Sequence of chain 1.A:
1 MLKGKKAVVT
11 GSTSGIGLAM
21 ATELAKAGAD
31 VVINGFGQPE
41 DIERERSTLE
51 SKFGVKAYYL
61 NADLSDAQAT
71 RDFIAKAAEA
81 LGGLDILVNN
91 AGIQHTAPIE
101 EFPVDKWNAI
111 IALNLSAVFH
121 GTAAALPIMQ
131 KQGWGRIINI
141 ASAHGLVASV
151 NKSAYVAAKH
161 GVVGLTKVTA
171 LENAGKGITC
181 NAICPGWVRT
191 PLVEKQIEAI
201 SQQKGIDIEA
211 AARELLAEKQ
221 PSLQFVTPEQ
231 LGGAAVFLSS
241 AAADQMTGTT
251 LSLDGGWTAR

This protein binds this small molecule.
Small molecule (SMILES): CC(C(=O)O)C(=O)O

Binding-site contacts:
Ligand atom CA contacts residue HIS144 of chain 1.A at 4.3 Å.
Ligand atom C contacts residue SER142 of chain 1.A at 3.6 Å.
Ligand atom CB contacts residue HIS144 of chain 1.A at 4.1 Å.
Ligand atom C contacts residue HIS144 of chain 1.A at 4.0 Å.
Ligand atom CA contacts residue TRP187 of chain 1.A at 3.7 Å (hydrophobic).
Ligand atom C1 contacts residue GLN94 of chain 1.A at 3.7 Å.
Ligand atom O contacts residue TYR155 of chain 1.A at 3.1 Å (h-bond).
Ligand atom CB contacts residue TRP187 of chain 1.A at 3.4 Å (hydrophobic).
Ligand atom C1 contacts residue LYS152 of chain 1.A at 3.2 Å.
Ligand atom OXT contacts residue GLN196 of chain 1.A at 4.4 Å.
Ligand atom C contacts residue NAD1 of chain 1.B at 3.2 Å.
Ligand atom OXT contacts residue HIS144 of chain 1.A at 2.9 Å.
Ligand atom O1 contacts residue LEU192 of chain 1.A at 3.8 Å.
Ligand atom O2 contacts residue LEU192 of chain 1.A at 3.8 Å.
Ligand atom O1 contacts residue TRP187 of chain 1.A at 3.9 Å.
Ligand atom CB contacts residue TRP257 of chain 1.A at 3.7 Å (hydrophobic).
Ligand atom C1 contacts residue TRP187 of chain 1.A at 3.5 Å (hydrophobic).
Ligand atom O2 contacts residue NAD1 of chain 1.B at 3.1 Å.
Ligand atom C1 contacts residue HIS144 of chain 1.A at 4.0 Å.
Ligand atom OXT contacts residue GLN94 of chain 1.A at 3.9 Å.
Ligand atom O1 contacts residue LYS152 of chain 1.A at 3.3 Å (salt-bridge).
Ligand atom O contacts residue HIS144 of chain 1.A at 3.1 Å (h-bond).
Ligand atom O contacts residue SER142 of chain 1.A at 2.5 Å (h-bond).
Ligand atom O contacts residue NAD1 of chain 1.B at 3.5 Å.
Ligand atom CB contacts residue GLY186 of chain 1.A at 4.4 Å.
Ligand atom O2 contacts residue SER142 of chain 1.A at 4.2 Å.
Ligand atom C contacts residue TYR155 of chain 1.A at 3.1 Å (hydrophobic).
Ligand atom O1 contacts residue GLN94 of chain 1.A at 3.0 Å (h-bond).
Ligand atom CB contacts residue NAD1 of chain 1.B at 4.0 Å.
Ligand atom O2 contacts residue TYR155 of chain 1.A at 2.4 Å (h-bond).
Ligand atom OXT contacts residue TRP187 of chain 1.A at 3.8 Å.
Ligand atom O1 contacts residue GLN196 of chain 1.A at 2.7 Å (h-bond).
Ligand atom C1 contacts residue GLN196 of chain 1.A at 3.7 Å.
Ligand atom OXT contacts residue LYS152 of chain 1.A at 2.6 Å (salt-bridge).
Ligand atom CA contacts residue NAD1 of chain 1.B at 3.8 Å.